Binding-site contacts:
Ligand atom O1 contacts residue TRP152 of chain 1.A at 3.3 Å.
Ligand atom C1 contacts residue GLN225 of chain 1.A at 4.0 Å.
Ligand atom O1 contacts residue TYR93 of chain 1.A at 2.5 Å (h-bond).
Ligand atom C2 contacts residue LEU193 of chain 1.A at 4.4 Å (hydrophobic).
Ligand atom C1 contacts residue TRP152 of chain 1.A at 3.8 Å (hydrophobic).
Ligand atom C2 contacts residue HIS182 of chain 1.A at 4.0 Å.
Ligand atom O1 contacts residue GLN225 of chain 1.A at 3.5 Å (h-bond).
Ligand atom O3 contacts residue ASP189 of chain 1.A at 3.7 Å.
Ligand atom O1 contacts residue HIS182 of chain 1.A at 3.5 Å (h-bond).
Ligand atom O2 contacts residue PRO185 of chain 1.A at 3.3 Å.
Ligand atom C1 contacts residue HIS182 of chain 1.A at 4.1 Å.
Ligand atom C2 contacts residue TYR93 of chain 1.A at 4.0 Å (hydrophobic).
Ligand atom O2 contacts residue TYR93 of chain 1.A at 4.2 Å.
Ligand atom O3 contacts residue PRO184 of chain 1.A at 4.2 Å.
Ligand atom C2 contacts residue PRO185 of chain 1.A at 3.9 Å (hydrophobic).
Ligand atom N1 contacts residue TRP152 of chain 1.A at 3.8 Å.
Ligand atom O3 contacts residue LEU193 of chain 1.A at 3.4 Å.
Ligand atom N1 contacts residue GLN225 of chain 1.A at 4.5 Å.
Ligand atom C1 contacts residue TYR93 of chain 1.A at 3.6 Å (hydrophobic).
Ligand atom O2 contacts residue GLN225 of chain 1.A at 4.4 Å.
Ligand atom O3 contacts residue PRO185 of chain 1.A at 3.9 Å.
Ligand atom C2 contacts residue ASP189 of chain 1.A at 4.3 Å.
Ligand atom O3 contacts residue HIS182 of chain 1.A at 3.4 Å.
Ligand atom O2 contacts residue ASP189 of chain 1.A at 4.0 Å.

A small-molecule ligand and the protein it binds are described below.
Small molecule (SMILES): NC(=O)C(=O)O

Sequence of chain 1.A:
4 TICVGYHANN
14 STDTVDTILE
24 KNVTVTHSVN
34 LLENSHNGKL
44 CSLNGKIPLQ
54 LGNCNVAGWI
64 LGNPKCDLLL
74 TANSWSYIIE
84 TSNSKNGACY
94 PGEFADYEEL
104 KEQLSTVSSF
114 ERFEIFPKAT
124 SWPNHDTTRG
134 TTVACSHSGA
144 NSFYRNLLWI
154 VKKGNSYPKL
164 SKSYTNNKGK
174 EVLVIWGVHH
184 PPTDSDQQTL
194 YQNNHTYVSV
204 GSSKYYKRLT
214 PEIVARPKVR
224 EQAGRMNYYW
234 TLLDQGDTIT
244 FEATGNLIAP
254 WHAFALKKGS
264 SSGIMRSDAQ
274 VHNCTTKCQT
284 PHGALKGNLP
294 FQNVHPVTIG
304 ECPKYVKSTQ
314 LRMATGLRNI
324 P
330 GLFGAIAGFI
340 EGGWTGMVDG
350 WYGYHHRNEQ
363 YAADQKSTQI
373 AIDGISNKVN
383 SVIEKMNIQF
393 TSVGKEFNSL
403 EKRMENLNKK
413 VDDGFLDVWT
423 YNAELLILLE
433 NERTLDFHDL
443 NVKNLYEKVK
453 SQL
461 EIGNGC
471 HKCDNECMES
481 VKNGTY